Sequence of chain 2.A:
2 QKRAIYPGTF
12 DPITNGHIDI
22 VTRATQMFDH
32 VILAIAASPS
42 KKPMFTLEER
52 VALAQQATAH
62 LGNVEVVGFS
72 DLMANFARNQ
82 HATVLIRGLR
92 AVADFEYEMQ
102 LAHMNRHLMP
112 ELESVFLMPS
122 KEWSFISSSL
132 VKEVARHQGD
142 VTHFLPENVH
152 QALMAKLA

Binding-site contacts:
Ligand atom C1 contacts residue LEU102 of chain 2.A at 3.7 Å (hydrophobic).
Ligand atom C contacts residue LEU86 of chain 2.A at 3.6 Å (hydrophobic).
Ligand atom C13 contacts residue SER71 of chain 2.A at 3.4 Å.
Ligand atom N contacts residue LEU102 of chain 2.A at 3.6 Å.
Ligand atom C22 contacts residue ARG88 of chain 2.A at 3.7 Å.
Ligand atom C20 contacts residue ASN106 of chain 2.A at 3.6 Å.
Ligand atom C7 contacts residue ALA37 of chain 2.A at 3.6 Å (hydrophobic).
Ligand atom C12 contacts residue ASP72 of chain 2.A at 3.8 Å.
Ligand atom C18 contacts residue LEU102 of chain 2.A at 3.6 Å (hydrophobic).
Ligand atom N1 contacts residue SO41 of chain 2.D at 3.4 Å (h-bond).
Ligand atom C10 contacts residue ALA37 of chain 2.A at 3.8 Å (hydrophobic).
Ligand atom O1 contacts residue MET74 of chain 2.A at 3.8 Å.
Ligand atom C13 contacts residue ASP72 of chain 2.A at 3.2 Å.
Ligand atom O1 contacts residue ASN106 of chain 2.A at 2.8 Å (h-bond).
Ligand atom C7 contacts residue THR10 of chain 2.A at 3.7 Å.
Ligand atom N4 contacts residue LEU73 of chain 2.A at 3.7 Å.
Ligand atom C contacts residue ASN106 of chain 2.A at 3.3 Å.
Ligand atom C20 contacts residue MET105 of chain 2.A at 3.7 Å (hydrophobic).
Ligand atom N1 contacts residue SER39 of chain 2.A at 3.0 Å (h-bond).
Ligand atom C1 contacts residue ASN106 of chain 2.A at 3.8 Å.
Ligand atom C14 contacts residue PHE70 of chain 2.A at 3.9 Å (hydrophobic).
Ligand atom N5 contacts residue LEU73 of chain 2.A at 3.7 Å.
Ligand atom N1 contacts residue ALA38 of chain 2.A at 3.3 Å (h-bond).
Ligand atom C23 contacts residue LEU102 of chain 2.A at 3.8 Å (hydrophobic).
Ligand atom C12 contacts residue HIS138 of chain 12.A at 3.6 Å.
Ligand atom N2 contacts residue ASP72 of chain 2.A at 3.1 Å (salt-bridge).
Ligand atom C23 contacts residue ARG88 of chain 2.A at 3.6 Å.
Ligand atom N1 contacts residue SER71 of chain 2.A at 3.8 Å.
Ligand atom N1 contacts residue PHE70 of chain 2.A at 3.8 Å.
Ligand atom C7 contacts residue SER39 of chain 2.A at 3.7 Å.
Ligand atom C6 contacts residue ALA37 of chain 2.A at 3.3 Å (hydrophobic).
Ligand atom C8 contacts residue SER39 of chain 2.A at 3.4 Å.
Ligand atom C14 contacts residue HIS138 of chain 12.A at 3.8 Å.
Ligand atom N2 contacts residue HIS138 of chain 12.A at 3.8 Å.
Ligand atom N5 contacts residue MET74 of chain 2.A at 2.9 Å (h-bond).
Ligand atom C11 contacts residue ALA37 of chain 2.A at 3.4 Å (hydrophobic).
Ligand atom C14 contacts residue SO41 of chain 2.D at 3.7 Å.
Ligand atom C13 contacts residue HIS138 of chain 12.A at 3.7 Å.
Ligand atom O1 contacts residue LEU102 of chain 2.A at 3.8 Å.
Ligand atom C14 contacts residue SER71 of chain 2.A at 3.6 Å.

This protein binds this small molecule.
Small molecule (SMILES): COC(=O)N1CCC(Cc2cccc([C@@H](CC#N)Nc3nc4ccc(C)nc4[nH]3)c2)CC1

Sequence of chain 12.A:
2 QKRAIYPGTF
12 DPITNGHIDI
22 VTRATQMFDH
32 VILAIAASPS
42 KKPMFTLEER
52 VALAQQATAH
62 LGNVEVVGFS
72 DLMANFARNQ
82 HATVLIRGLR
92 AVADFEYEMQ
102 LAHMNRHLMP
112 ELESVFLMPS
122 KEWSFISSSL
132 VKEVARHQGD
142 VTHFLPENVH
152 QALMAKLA